Binding-site contacts:
Ligand atom C18 contacts residue POV1 of chain 1.Q at 3.8 Å.
Ligand atom O02 contacts residue ILE533 of chain 1.D at 3.4 Å.
Ligand atom O02 contacts residue LEU534 of chain 1.D at 3.2 Å (h-bond).
Ligand atom C22 contacts residue POV1 of chain 1.Q at 4.2 Å.
Ligand atom C03 contacts residue ASN639 of chain 1.C at 4.2 Å.
Ligand atom C10 contacts residue GLN530 of chain 1.D at 3.7 Å.
Ligand atom C21 contacts residue LEU534 of chain 1.D at 4.0 Å (hydrophobic).
Ligand atom O01 contacts residue POV1 of chain 1.Q at 4.0 Å.
Ligand atom C17 contacts residue GLN530 of chain 1.D at 4.0 Å.
Ligand atom C21 contacts residue TYR471 of chain 1.D at 3.9 Å (hydrophobic).
Ligand atom C21 contacts residue MET468 of chain 1.D at 4.2 Å (hydrophobic).
Ligand atom C04 contacts residue ILE533 of chain 1.D at 3.6 Å (hydrophobic).
Ligand atom C19 contacts residue GLN530 of chain 1.D at 3.3 Å.
Ligand atom C23 contacts residue POV1 of chain 1.Q at 4.3 Å.
Ligand atom C13 contacts residue LEU638 of chain 1.C at 4.1 Å (hydrophobic).
Ligand atom C06 contacts residue ASN639 of chain 1.C at 4.3 Å.
Ligand atom O02 contacts residue GLN530 of chain 1.D at 2.6 Å (h-bond).
Ligand atom C14 contacts residue ILE524 of chain 1.D at 3.5 Å (hydrophobic).
Ligand atom C22 contacts residue LEU534 of chain 1.D at 4.2 Å (hydrophobic).
Ligand atom C17 contacts residue LEU534 of chain 1.D at 4.2 Å (hydrophobic).
Ligand atom C20 contacts residue MET468 of chain 1.D at 3.6 Å (hydrophobic).
Ligand atom C16 contacts residue POV1 of chain 1.Q at 3.8 Å.
Ligand atom C10 contacts residue ILE524 of chain 1.D at 4.0 Å (hydrophobic).
Ligand atom C12 contacts residue GLN530 of chain 1.D at 3.7 Å.
Ligand atom C19 contacts residue ILE524 of chain 1.D at 3.8 Å (hydrophobic).
Ligand atom C20 contacts residue TYR471 of chain 1.D at 4.1 Å (hydrophobic).
Ligand atom C18 contacts residue TYR471 of chain 1.D at 3.8 Å (hydrophobic).
Ligand atom C07 contacts residue LEU537 of chain 1.D at 4.2 Å (hydrophobic).
Ligand atom C07 contacts residue ILE533 of chain 1.D at 3.7 Å (hydrophobic).
Ligand atom C14 contacts residue ILE533 of chain 1.D at 3.7 Å (hydrophobic).
Ligand atom C14 contacts residue GLN530 of chain 1.D at 3.6 Å.
Ligand atom C06 contacts residue ILE533 of chain 1.D at 4.1 Å (hydrophobic).
Ligand atom C19 contacts residue POV1 of chain 1.Q at 3.3 Å.
Ligand atom O01 contacts residue ASN639 of chain 1.C at 3.7 Å.
Ligand atom C14 contacts residue ILE529 of chain 1.D at 4.2 Å (hydrophobic).
Ligand atom C13 contacts residue ASN639 of chain 1.C at 3.9 Å.
Ligand atom C05 contacts residue ILE642 of chain 1.C at 4.1 Å (hydrophobic).
Ligand atom C13 contacts residue VAL635 of chain 1.C at 3.7 Å (hydrophobic).
Ligand atom C09 contacts residue ILE533 of chain 1.D at 4.3 Å (hydrophobic).
Ligand atom C05 contacts residue ASN639 of chain 1.C at 3.9 Å.

The protein below binds the small molecule below.
Small molecule (SMILES): C=C(C)[C@@H]1CCC(C)=C[C@H]1c1c(O)cc(CCCCC)cc1O

Sequence of chain 1.C:
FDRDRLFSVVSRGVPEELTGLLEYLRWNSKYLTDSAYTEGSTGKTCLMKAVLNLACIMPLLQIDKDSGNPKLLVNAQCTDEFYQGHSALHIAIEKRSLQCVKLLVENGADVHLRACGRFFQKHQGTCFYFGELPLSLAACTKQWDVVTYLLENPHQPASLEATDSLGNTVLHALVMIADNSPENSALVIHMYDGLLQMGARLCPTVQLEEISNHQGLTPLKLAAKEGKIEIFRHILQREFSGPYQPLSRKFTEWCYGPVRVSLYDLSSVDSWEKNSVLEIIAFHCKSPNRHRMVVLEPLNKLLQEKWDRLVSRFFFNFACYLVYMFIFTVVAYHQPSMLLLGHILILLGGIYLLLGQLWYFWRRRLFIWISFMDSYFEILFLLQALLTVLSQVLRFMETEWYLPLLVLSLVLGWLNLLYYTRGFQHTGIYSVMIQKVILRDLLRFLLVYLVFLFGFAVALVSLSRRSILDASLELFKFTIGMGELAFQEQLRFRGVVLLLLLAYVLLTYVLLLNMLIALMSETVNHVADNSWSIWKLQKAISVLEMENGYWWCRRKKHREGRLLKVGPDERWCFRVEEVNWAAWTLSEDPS

Sequence of chain 1.D:
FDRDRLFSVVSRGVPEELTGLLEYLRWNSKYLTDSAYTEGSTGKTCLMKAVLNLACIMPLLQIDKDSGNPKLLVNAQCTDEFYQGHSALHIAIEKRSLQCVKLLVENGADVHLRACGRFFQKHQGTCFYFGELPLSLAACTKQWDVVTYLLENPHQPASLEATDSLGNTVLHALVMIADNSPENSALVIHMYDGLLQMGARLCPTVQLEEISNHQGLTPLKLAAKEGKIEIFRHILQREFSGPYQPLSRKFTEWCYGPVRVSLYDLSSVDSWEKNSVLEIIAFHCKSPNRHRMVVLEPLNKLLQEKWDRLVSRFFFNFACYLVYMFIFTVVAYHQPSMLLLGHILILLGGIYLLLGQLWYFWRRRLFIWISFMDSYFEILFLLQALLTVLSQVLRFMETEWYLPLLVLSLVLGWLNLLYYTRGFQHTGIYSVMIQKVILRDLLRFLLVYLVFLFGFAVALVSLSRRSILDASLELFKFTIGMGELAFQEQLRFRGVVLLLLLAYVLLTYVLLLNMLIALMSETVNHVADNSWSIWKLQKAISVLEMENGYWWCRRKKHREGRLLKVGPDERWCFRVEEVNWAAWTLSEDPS